The small molecule below binds the protein below.
Small molecule (SMILES): CC(=O)N[C@@H]1[C@@H](O)[C@H](O)[C@@H](CO)O[C@H]1O

Binding-site contacts:
Ligand atom O3 contacts residue ARG37 of chain 1.A at 3.5 Å (salt-bridge).
Ligand atom O5 contacts residue ASN67 of chain 1.A at 2.4 Å (h-bond).
Ligand atom C4 contacts residue ASN67 of chain 1.A at 4.2 Å.
Ligand atom C1 contacts residue ASN67 of chain 1.A at 1.4 Å.
Ligand atom O3 contacts residue LEU39 of chain 1.A at 4.0 Å.
Ligand atom C7 contacts residue ASN67 of chain 1.A at 3.7 Å.
Ligand atom C2 contacts residue ASN67 of chain 1.A at 2.4 Å.
Ligand atom C5 contacts residue ASN67 of chain 1.A at 3.6 Å.
Ligand atom C8 contacts residue VAL41 of chain 1.A at 4.2 Å (hydrophobic).
Ligand atom O7 contacts residue LEU39 of chain 1.A at 4.4 Å.
Ligand atom O7 contacts residue ASN67 of chain 1.A at 4.2 Å.
Ligand atom C8 contacts residue GLY123 of chain 1.A at 3.4 Å.
Ligand atom C8 contacts residue GLU124 of chain 1.A at 3.6 Å.
Ligand atom O7 contacts residue ARG37 of chain 1.A at 4.1 Å.
Ligand atom N2 contacts residue ASN67 of chain 1.A at 2.8 Å (h-bond).
Ligand atom C3 contacts residue ASN67 of chain 1.A at 3.7 Å.

Sequence of chain 1.A:
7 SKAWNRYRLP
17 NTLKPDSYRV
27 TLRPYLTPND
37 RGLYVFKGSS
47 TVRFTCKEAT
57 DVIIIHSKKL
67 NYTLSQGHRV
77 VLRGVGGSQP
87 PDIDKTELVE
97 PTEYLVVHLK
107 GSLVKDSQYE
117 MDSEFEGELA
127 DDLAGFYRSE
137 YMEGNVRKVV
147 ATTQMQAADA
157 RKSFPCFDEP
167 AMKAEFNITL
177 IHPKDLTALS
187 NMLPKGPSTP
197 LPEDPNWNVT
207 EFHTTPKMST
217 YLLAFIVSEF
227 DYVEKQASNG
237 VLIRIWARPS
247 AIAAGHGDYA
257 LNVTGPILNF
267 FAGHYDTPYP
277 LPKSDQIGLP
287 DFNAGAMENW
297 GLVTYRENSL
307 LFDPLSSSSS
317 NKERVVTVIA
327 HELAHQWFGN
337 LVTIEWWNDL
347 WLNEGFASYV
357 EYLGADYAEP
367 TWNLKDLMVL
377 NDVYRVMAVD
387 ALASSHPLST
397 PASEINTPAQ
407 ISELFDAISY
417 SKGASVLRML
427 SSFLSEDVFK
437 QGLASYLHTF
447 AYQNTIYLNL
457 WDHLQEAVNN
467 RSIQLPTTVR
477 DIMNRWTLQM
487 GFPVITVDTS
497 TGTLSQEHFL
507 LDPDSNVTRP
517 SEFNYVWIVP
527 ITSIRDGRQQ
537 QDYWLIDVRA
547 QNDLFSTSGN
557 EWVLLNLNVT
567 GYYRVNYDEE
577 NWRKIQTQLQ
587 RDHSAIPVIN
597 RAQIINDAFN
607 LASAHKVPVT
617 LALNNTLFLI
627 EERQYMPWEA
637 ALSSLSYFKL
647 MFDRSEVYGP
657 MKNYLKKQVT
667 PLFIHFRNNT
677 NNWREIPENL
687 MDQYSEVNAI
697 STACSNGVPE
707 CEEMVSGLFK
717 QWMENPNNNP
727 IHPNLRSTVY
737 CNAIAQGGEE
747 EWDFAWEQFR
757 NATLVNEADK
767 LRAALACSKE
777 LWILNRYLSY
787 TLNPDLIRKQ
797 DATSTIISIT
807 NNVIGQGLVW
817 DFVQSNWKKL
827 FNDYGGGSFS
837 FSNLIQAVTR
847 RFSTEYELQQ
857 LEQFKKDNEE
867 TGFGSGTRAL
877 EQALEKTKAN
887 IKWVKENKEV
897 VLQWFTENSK